The small molecule below binds the protein below.
Small molecule (SMILES): CC(=O)N[C@H]1[C@H](O[C@H]2[C@H](O)[C@@H](NC(C)=O)CO[C@@H]2CO)O[C@H](CO)[C@@H](O[C@@H]2O[C@H](CO)[C@@H](O)[C@H](O)[C@@H]2O)[C@@H]1O

Binding-site contacts:
Ligand atom N2 contacts residue SER51 of chain 1.A at 3.6 Å (h-bond).
Ligand atom O7 contacts residue GLN10 of chain 1.B at 2.6 Å (h-bond).
Ligand atom C6 contacts residue GLN10 of chain 1.B at 3.8 Å.
Ligand atom C6 contacts residue GLU47 of chain 1.A at 3.6 Å.
Ligand atom C3 contacts residue SER51 of chain 1.A at 4.4 Å.
Ligand atom C2 contacts residue ASN44 of chain 1.A at 2.5 Å.
Ligand atom O5 contacts residue ASN44 of chain 1.A at 2.5 Å (h-bond).
Ligand atom C3 contacts residue ASN44 of chain 1.A at 3.7 Å.
Ligand atom C6 contacts residue SER51 of chain 1.A at 3.8 Å.
Ligand atom C2 contacts residue SER51 of chain 1.A at 4.3 Å.
Ligand atom C7 contacts residue GLN10 of chain 1.B at 3.6 Å.
Ligand atom C5 contacts residue GLN10 of chain 1.B at 3.9 Å.
Ligand atom O5 contacts residue GLN10 of chain 1.B at 3.9 Å.
Ligand atom O6 contacts residue ASN44 of chain 1.A at 3.5 Å (h-bond).
Ligand atom N2 contacts residue ASP48 of chain 1.A at 3.9 Å.
Ligand atom O6 contacts residue SER51 of chain 1.A at 3.2 Å.
Ligand atom C7 contacts residue ASP48 of chain 1.A at 3.9 Å.
Ligand atom O7 contacts residue ASP48 of chain 1.A at 3.1 Å (salt-bridge).
Ligand atom C4 contacts residue ASN44 of chain 1.A at 4.0 Å.
Ligand atom C6 contacts residue ASN44 of chain 1.A at 3.4 Å.
Ligand atom O6 contacts residue GLU47 of chain 1.A at 3.3 Å.
Ligand atom N2 contacts residue ASN44 of chain 1.A at 3.2 Å (h-bond).
Ligand atom C6 contacts residue ASP48 of chain 1.A at 3.4 Å.
Ligand atom O6 contacts residue ASP48 of chain 1.A at 4.0 Å.
Ligand atom C7 contacts residue ASN44 of chain 1.A at 3.6 Å.
Ligand atom C1 contacts residue SER51 of chain 1.A at 4.3 Å.
Ligand atom C5 contacts residue ASP48 of chain 1.A at 4.4 Å.
Ligand atom O7 contacts residue ASN44 of chain 1.A at 3.5 Å (h-bond).
Ligand atom C5 contacts residue ASN44 of chain 1.A at 3.4 Å.
Ligand atom C8 contacts residue GLN10 of chain 1.B at 4.2 Å.
Ligand atom C1 contacts residue ASN44 of chain 1.A at 1.4 Å.

Sequence of chain 1.B:
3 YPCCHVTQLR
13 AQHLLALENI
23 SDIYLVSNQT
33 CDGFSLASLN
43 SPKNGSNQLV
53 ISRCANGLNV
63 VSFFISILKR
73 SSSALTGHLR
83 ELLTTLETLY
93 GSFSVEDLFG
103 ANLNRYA

Sequence of chain 1.A:
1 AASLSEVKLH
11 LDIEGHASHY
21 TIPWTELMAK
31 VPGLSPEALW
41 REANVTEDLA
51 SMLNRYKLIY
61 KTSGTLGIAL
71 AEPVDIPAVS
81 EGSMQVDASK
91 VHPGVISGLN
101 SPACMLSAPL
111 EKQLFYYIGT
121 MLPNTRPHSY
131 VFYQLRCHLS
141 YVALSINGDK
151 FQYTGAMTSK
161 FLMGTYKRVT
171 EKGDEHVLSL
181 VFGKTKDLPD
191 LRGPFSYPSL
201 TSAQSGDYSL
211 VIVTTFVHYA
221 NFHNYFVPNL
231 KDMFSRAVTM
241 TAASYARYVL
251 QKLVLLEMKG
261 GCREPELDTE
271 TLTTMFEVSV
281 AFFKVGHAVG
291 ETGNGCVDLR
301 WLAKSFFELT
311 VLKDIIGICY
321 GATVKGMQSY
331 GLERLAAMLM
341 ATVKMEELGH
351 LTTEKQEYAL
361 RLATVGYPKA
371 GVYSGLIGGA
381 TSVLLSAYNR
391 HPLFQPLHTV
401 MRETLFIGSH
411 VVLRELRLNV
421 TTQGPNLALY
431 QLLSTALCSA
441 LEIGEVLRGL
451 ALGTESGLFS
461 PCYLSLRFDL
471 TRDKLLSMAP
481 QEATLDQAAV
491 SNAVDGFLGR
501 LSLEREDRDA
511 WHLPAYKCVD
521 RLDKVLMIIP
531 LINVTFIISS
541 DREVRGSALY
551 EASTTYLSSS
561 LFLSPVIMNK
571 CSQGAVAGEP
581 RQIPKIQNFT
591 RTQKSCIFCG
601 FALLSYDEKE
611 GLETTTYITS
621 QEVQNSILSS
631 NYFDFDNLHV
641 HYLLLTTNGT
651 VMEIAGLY